Binding-site contacts:
Ligand atom O5 contacts residue GLY182 of chain 1.A at 3.6 Å (h-bond).
Ligand atom C3 contacts residue ARG210 of chain 1.A at 3.3 Å.
Ligand atom C21 contacts residue ARG210 of chain 1.A at 3.5 Å.
Ligand atom O3 contacts residue GLU207 of chain 1.A at 3.8 Å.
Ligand atom C20 contacts residue THR186 of chain 1.A at 3.6 Å.
Ligand atom O5 contacts residue ASP157 of chain 1.A at 3.2 Å (salt-bridge).
Ligand atom C17 contacts residue TYR69 of chain 1.A at 3.7 Å (hydrophobic).
Ligand atom O1 contacts residue LEU16 of chain 1.A at 3.7 Å.
Ligand atom C2 contacts residue ARG210 of chain 1.A at 3.5 Å.
Ligand atom C11 contacts residue TYR69 of chain 1.A at 3.3 Å (hydrophobic).
Ligand atom O5 contacts residue ARG210 of chain 1.A at 3.7 Å.
Ligand atom C22 contacts residue GLU207 of chain 1.A at 3.3 Å.
Ligand atom N1 contacts residue ARG183 of chain 1.A at 3.5 Å.
Ligand atom C11 contacts residue GLU207 of chain 1.A at 3.8 Å.
Ligand atom O4 contacts residue ARG210 of chain 1.A at 3.1 Å (salt-bridge).
Ligand atom C20 contacts residue ARG183 of chain 1.A at 3.7 Å.
Ligand atom C18 contacts residue TYR69 of chain 1.A at 3.5 Å (hydrophobic).
Ligand atom O5 contacts residue ARG183 of chain 1.A at 3.5 Å.
Ligand atom O4 contacts residue GLU207 of chain 1.A at 2.9 Å (salt-bridge).
Ligand atom C4 contacts residue ARG210 of chain 1.A at 3.1 Å.
Ligand atom C14 contacts residue GLY15 of chain 1.A at 3.6 Å.
Ligand atom O2 contacts residue ARG210 of chain 1.A at 3.8 Å.
Ligand atom C1 contacts residue ARG210 of chain 1.A at 3.8 Å.
Ligand atom O5 contacts residue THR186 of chain 1.A at 2.7 Å (h-bond).
Ligand atom O5 contacts residue LYS213 of chain 1.A at 3.4 Å (salt-bridge).
Ligand atom C20 contacts residue ARG210 of chain 1.A at 3.8 Å.
Ligand atom C20 contacts residue ASP157 of chain 1.A at 3.4 Å.
Ligand atom C19 contacts residue ARG183 of chain 1.A at 3.8 Å.
Ligand atom C12 contacts residue TYR69 of chain 1.A at 3.4 Å (hydrophobic).
Ligand atom C19 contacts residue TYR69 of chain 1.A at 3.7 Å (hydrophobic).
Ligand atom C18 contacts residue ASP157 of chain 1.A at 3.5 Å.
Ligand atom C13 contacts residue TYR69 of chain 1.A at 3.6 Å (hydrophobic).
Ligand atom C19 contacts residue ARG206 of chain 1.A at 3.6 Å.
Ligand atom N1 contacts residue ASP157 of chain 1.A at 2.9 Å (salt-bridge).
Ligand atom C1 contacts residue LEU16 of chain 1.A at 3.7 Å (hydrophobic).
Ligand atom O3 contacts residue TYR69 of chain 1.A at 2.7 Å (h-bond).
Ligand atom C19 contacts residue GLU207 of chain 1.A at 3.7 Å.
Ligand atom C12 contacts residue ILE34 of chain 1.A at 3.6 Å (hydrophobic).
Ligand atom C16 contacts residue ASP157 of chain 1.A at 3.2 Å.
Ligand atom C10 contacts residue GLU207 of chain 1.A at 3.4 Å.

This protein binds this small molecule.
Small molecule (SMILES): C/C1=C/C(=O)O[C@@H]2C[C@@H](CC[C@H](C)/C=C\C=C\CC1)O[C@@](O)([C@@H]1CSC(=O)N1)C2

Sequence of chain 1.A:
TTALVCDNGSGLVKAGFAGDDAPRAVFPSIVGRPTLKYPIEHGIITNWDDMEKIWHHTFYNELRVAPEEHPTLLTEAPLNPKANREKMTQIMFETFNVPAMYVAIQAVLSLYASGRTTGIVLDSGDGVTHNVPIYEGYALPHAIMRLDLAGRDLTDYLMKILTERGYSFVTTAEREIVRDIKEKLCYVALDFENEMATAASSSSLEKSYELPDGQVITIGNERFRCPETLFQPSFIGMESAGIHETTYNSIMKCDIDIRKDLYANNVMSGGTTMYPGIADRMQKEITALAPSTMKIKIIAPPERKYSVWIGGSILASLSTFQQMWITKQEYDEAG